A protein and the small-molecule ligand that binds it are described below.
Small molecule (SMILES): CC(=O)N[C@@H]1[C@@H](O)[C@H](O)[C@@H](CO)O[C@H]1O

Sequence of chain 1.C:
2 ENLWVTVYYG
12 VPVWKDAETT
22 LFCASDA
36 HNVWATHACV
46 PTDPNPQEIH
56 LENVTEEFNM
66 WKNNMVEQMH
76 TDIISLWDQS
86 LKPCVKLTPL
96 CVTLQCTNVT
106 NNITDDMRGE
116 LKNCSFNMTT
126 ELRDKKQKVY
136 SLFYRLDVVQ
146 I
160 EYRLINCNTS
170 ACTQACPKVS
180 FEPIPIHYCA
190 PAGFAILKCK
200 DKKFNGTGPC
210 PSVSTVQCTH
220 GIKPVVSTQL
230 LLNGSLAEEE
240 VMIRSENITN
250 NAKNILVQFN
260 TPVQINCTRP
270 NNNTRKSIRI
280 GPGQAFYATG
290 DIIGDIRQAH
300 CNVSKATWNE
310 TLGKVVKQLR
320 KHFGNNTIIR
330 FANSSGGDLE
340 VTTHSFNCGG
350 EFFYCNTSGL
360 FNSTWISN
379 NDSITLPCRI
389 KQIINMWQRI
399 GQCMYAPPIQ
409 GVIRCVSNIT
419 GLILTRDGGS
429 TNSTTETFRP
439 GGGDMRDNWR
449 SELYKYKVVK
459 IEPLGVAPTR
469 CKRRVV

Binding-site contacts:
Ligand atom N2 contacts residue ASN271 of chain 1.C at 2.9 Å (h-bond).
Ligand atom C7 contacts residue ASN271 of chain 1.C at 3.5 Å.
Ligand atom C5 contacts residue ILE292 of chain 1.C at 4.2 Å (hydrophobic).
Ligand atom C8 contacts residue VAL410 of chain 1.C at 3.8 Å (hydrophobic).
Ligand atom N2 contacts residue GLY409 of chain 1.C at 4.5 Å.
Ligand atom C6 contacts residue ILE292 of chain 1.C at 4.0 Å (hydrophobic).
Ligand atom C1 contacts residue ASN271 of chain 1.C at 1.4 Å.
Ligand atom C8 contacts residue ASN271 of chain 1.C at 4.1 Å.
Ligand atom C1 contacts residue ILE292 of chain 1.C at 4.5 Å (hydrophobic).
Ligand atom C8 contacts residue GLY409 of chain 1.C at 4.0 Å.
Ligand atom O7 contacts residue ASN271 of chain 1.C at 3.8 Å.
Ligand atom C5 contacts residue ASN271 of chain 1.C at 3.7 Å.
Ligand atom C4 contacts residue ASN271 of chain 1.C at 4.2 Å.
Ligand atom O5 contacts residue ASN271 of chain 1.C at 2.4 Å (h-bond).
Ligand atom C3 contacts residue ASN271 of chain 1.C at 3.8 Å.
Ligand atom O5 contacts residue ILE292 of chain 1.C at 3.7 Å.
Ligand atom C2 contacts residue ASN271 of chain 1.C at 2.5 Å.